Sequence of chain 4.A:
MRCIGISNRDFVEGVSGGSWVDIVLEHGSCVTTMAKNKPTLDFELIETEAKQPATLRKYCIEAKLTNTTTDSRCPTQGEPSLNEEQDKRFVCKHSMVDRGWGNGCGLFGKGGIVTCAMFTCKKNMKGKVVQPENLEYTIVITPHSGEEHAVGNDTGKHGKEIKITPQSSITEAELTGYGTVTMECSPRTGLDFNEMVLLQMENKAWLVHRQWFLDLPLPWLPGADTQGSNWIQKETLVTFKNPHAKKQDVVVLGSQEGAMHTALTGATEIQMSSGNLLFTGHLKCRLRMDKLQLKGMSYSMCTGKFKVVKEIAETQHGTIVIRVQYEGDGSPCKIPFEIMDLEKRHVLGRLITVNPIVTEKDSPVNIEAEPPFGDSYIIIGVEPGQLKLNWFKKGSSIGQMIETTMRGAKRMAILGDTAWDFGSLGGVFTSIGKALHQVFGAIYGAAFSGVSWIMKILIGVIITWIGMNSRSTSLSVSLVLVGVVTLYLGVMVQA

Binding-site contacts:
Ligand atom C8 contacts residue MET118 of chain 4.A at 4.3 Å (hydrophobic).
Ligand atom C2 contacts residue ASN67 of chain 4.A at 2.5 Å.
Ligand atom C8 contacts residue PHE90 of chain 4.A at 3.7 Å (hydrophobic).
Ligand atom O7 contacts residue ASN67 of chain 4.A at 4.3 Å.
Ligand atom N2 contacts residue ASN67 of chain 4.A at 2.9 Å (h-bond).
Ligand atom O5 contacts residue ASN67 of chain 4.A at 2.4 Å (h-bond).
Ligand atom C7 contacts residue ASN67 of chain 4.A at 3.9 Å.
Ligand atom C5 contacts residue ASN67 of chain 4.A at 3.7 Å.
Ligand atom C3 contacts residue ASN67 of chain 4.A at 3.8 Å.
Ligand atom C1 contacts residue ASN67 of chain 4.A at 1.4 Å.
Ligand atom C4 contacts residue ASN67 of chain 4.A at 4.2 Å.
Ligand atom C8 contacts residue ASN67 of chain 4.A at 4.3 Å.

A small-molecule ligand and the protein it binds are described below.
Small molecule (SMILES): CC(=O)N[C@@H]1[C@@H](O)[C@H](O)[C@@H](CO)O[C@H]1O